Binding-site contacts:
Ligand atom O5 contacts residue HIS44 of chain 1.B at 3.6 Å.
Ligand atom O2 contacts residue GLU45 of chain 1.B at 2.6 Å (salt-bridge).
Ligand atom O6 contacts residue HIS294 of chain 1.B at 3.1 Å.
Ligand atom C6 contacts residue HIS44 of chain 1.B at 3.8 Å.
Ligand atom O3 contacts residue LYS99 of chain 1.B at 2.8 Å (salt-bridge).
Ligand atom C2 contacts residue TRP319 of chain 1.B at 3.6 Å (hydrophobic).
Ligand atom O3 contacts residue ARG323 of chain 1.B at 3.3 Å (salt-bridge).
Ligand atom C6 contacts residue TRP319 of chain 1.B at 3.8 Å (hydrophobic).
Ligand atom C2 contacts residue PHE100 of chain 1.B at 3.6 Å (hydrophobic).
Ligand atom C2 contacts residue HIS44 of chain 1.B at 3.9 Å.
Ligand atom O2 contacts residue ARG323 of chain 1.B at 4.0 Å.
Ligand atom O4 contacts residue LYS99 of chain 1.B at 3.7 Å.
Ligand atom C3 contacts residue LYS99 of chain 1.B at 3.6 Å.
Ligand atom C2 contacts residue GLU320 of chain 1.B at 3.2 Å.
Ligand atom C4 contacts residue TRP319 of chain 1.B at 3.7 Å (hydrophobic).
Ligand atom O5 contacts residue GLU295 of chain 1.B at 3.8 Å.
Ligand atom O2 contacts residue TRP72 of chain 1.B at 3.4 Å (h-bond).
Ligand atom C2 contacts residue GLU295 of chain 1.B at 3.8 Å.
Ligand atom C4 contacts residue LYS99 of chain 1.B at 3.4 Å.
Ligand atom C2 contacts residue GLU45 of chain 1.B at 3.5 Å.
Ligand atom O3 contacts residue GLU45 of chain 1.B at 3.9 Å.
Ligand atom O5 contacts residue HIS294 of chain 1.B at 3.2 Å.
Ligand atom O3 contacts residue GLU320 of chain 1.B at 3.5 Å (salt-bridge).
Ligand atom O2 contacts residue PHE100 of chain 1.B at 2.9 Å (h-bond).
Ligand atom O2 contacts residue GLU295 of chain 1.B at 3.6 Å.
Ligand atom C1 contacts residue GLU295 of chain 1.B at 3.3 Å.
Ligand atom O6 contacts residue HIS44 of chain 1.B at 2.6 Å (h-bond).
Ligand atom O4 contacts residue PHE100 of chain 1.B at 3.3 Å.
Ligand atom O6 contacts residue PHE100 of chain 1.B at 3.8 Å.
Ligand atom C3 contacts residue PHE100 of chain 1.B at 3.4 Å (hydrophobic).
Ligand atom O6 contacts residue LYS99 of chain 1.B at 3.6 Å.
Ligand atom O2 contacts residue GLU320 of chain 1.B at 2.6 Å (salt-bridge).
Ligand atom C1 contacts residue TRP319 of chain 1.B at 3.7 Å (hydrophobic).
Ligand atom O3 contacts residue PHE100 of chain 1.B at 3.6 Å.
Ligand atom C1 contacts residue GLU45 of chain 1.B at 3.9 Å.
Ligand atom O2 contacts residue PRO74 of chain 1.B at 3.3 Å.
Ligand atom O6 contacts residue GLY101 of chain 1.B at 3.4 Å (h-bond).
Ligand atom O5 contacts residue TRP319 of chain 1.B at 3.4 Å.
Ligand atom C6 contacts residue PRO74 of chain 1.B at 3.6 Å (hydrophobic).
Ligand atom O3 contacts residue TRP72 of chain 1.B at 3.2 Å (h-bond).

This small molecule binds to this protein.
Small molecule (SMILES): OC[C@H]1O[C@H](O[C@H]2[C@H](O)[C@@H](O)[C@@H](O[C@H]3[C@H](O)[C@@H](O)[C@@H](O[C@H]4[C@H](O)[C@@H](O)[C@@H](O[C@H]5[C@H](O)[C@@H](O)[C@@H](O)O[C@@H]5CO)O[C@@H]4CO)O[C@@H]3CO)O[C@@H]2CO)[C@H](O)[C@@H](O)[C@@H]1O

Sequence of chain 1.B:
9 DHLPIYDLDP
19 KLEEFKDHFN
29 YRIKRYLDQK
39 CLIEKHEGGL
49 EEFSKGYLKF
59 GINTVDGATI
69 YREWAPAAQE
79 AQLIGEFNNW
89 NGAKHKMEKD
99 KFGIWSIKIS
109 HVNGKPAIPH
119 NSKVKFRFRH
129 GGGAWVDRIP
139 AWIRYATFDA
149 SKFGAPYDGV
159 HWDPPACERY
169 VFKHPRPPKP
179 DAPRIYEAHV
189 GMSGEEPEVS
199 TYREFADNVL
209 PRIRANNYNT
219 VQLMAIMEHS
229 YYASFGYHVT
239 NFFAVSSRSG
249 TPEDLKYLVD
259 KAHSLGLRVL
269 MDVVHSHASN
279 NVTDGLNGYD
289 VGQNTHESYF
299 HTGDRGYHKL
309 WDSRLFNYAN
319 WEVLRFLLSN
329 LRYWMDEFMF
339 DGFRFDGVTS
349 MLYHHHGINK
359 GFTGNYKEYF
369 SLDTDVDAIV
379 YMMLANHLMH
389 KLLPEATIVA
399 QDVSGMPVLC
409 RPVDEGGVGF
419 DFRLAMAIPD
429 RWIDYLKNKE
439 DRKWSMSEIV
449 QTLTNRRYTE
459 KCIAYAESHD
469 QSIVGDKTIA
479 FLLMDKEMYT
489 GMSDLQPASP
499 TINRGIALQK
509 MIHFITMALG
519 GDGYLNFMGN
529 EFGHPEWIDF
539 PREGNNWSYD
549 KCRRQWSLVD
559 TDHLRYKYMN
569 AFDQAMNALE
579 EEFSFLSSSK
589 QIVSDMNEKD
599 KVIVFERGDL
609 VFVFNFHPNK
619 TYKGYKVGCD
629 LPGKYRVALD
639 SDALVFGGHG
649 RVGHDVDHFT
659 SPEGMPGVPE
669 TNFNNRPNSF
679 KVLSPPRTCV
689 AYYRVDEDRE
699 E